Sequence of chain 1.D:
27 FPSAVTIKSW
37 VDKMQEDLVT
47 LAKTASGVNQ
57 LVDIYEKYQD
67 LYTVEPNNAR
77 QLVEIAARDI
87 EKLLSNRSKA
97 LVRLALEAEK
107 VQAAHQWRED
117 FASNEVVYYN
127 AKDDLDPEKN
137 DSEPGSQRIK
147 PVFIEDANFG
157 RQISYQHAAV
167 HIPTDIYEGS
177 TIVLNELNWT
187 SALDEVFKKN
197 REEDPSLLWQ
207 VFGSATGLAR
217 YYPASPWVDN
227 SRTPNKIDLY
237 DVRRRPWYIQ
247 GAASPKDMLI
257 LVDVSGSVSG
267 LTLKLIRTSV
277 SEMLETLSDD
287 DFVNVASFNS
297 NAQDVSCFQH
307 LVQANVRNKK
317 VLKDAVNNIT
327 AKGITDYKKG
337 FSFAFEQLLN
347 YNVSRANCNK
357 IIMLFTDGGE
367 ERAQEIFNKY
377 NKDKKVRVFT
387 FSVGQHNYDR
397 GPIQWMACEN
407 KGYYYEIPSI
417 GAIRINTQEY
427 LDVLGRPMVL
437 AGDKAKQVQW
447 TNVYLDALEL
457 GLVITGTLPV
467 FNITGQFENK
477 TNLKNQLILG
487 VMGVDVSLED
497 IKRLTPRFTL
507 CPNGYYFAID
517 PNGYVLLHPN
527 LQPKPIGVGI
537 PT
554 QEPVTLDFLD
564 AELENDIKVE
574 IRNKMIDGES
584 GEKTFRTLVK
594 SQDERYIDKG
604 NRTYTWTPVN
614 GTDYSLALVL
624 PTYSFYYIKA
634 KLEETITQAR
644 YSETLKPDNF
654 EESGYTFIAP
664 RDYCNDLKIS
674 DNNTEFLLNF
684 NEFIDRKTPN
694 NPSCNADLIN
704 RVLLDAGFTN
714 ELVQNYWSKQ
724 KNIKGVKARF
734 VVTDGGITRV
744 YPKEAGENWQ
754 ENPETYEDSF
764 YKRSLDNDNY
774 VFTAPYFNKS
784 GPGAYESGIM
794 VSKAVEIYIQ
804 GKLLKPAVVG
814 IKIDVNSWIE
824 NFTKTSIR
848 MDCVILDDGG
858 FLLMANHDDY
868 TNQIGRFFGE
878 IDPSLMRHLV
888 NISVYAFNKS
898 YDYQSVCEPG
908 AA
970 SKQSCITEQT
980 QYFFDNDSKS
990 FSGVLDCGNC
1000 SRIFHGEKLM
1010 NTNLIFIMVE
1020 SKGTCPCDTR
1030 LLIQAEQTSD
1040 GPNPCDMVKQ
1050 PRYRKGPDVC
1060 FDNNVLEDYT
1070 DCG

A protein and the small-molecule ligand that binds it are described below.
Small molecule (SMILES): CC(=O)N[C@H]1[C@H](O[C@H]2[C@H](O)[C@@H](NC(C)=O)CO[C@@H]2CO)O[C@H](CO)[C@@H](O)[C@@H]1O[C@@H]1O[C@H](CO)[C@@H](O)[C@H](O)[C@@H]1O

Binding-site contacts:
Ligand atom N2 contacts residue ASN824 of chain 1.D at 3.5 Å (h-bond).
Ligand atom C2 contacts residue ASN824 of chain 1.D at 2.5 Å.
Ligand atom C6 contacts residue THR46 of chain 1.D at 3.5 Å.
Ligand atom C6 contacts residue ASP43 of chain 1.D at 3.2 Å.
Ligand atom O5 contacts residue GLU823 of chain 1.D at 3.2 Å (salt-bridge).
Ligand atom C4 contacts residue ASP43 of chain 1.D at 3.3 Å.
Ligand atom C1 contacts residue ASN824 of chain 1.D at 1.4 Å.
Ligand atom C1 contacts residue SER820 of chain 1.D at 3.9 Å.
Ligand atom C2 contacts residue ASP43 of chain 1.D at 3.2 Å.
Ligand atom C7 contacts residue ASP43 of chain 1.D at 3.6 Å.
Ligand atom O7 contacts residue LEU47 of chain 1.D at 3.3 Å.
Ligand atom C3 contacts residue ASN824 of chain 1.D at 3.5 Å.
Ligand atom N2 contacts residue SER820 of chain 1.D at 3.2 Å (h-bond).
Ligand atom C5 contacts residue ASN824 of chain 1.D at 3.1 Å.
Ligand atom C7 contacts residue SER820 of chain 1.D at 3.9 Å.
Ligand atom O6 contacts residue THR50 of chain 1.D at 4.3 Å.
Ligand atom O4 contacts residue THR50 of chain 1.D at 4.2 Å.
Ligand atom C6 contacts residue LYS827 of chain 1.D at 3.9 Å.
Ligand atom O4 contacts residue ASP43 of chain 1.D at 3.9 Å.
Ligand atom C7 contacts residue LEU47 of chain 1.D at 3.6 Å (hydrophobic).
Ligand atom O5 contacts residue ASN824 of chain 1.D at 2.5 Å (h-bond).
Ligand atom O5 contacts residue ASP43 of chain 1.D at 2.8 Å (salt-bridge).
Ligand atom C1 contacts residue GLU823 of chain 1.D at 3.5 Å.
Ligand atom C8 contacts residue LEU47 of chain 1.D at 4.0 Å (hydrophobic).
Ligand atom C4 contacts residue ASN824 of chain 1.D at 3.3 Å.
Ligand atom C5 contacts residue ASP43 of chain 1.D at 3.4 Å.
Ligand atom O6 contacts residue THR46 of chain 1.D at 3.8 Å.
Ligand atom O7 contacts residue ASP43 of chain 1.D at 2.8 Å (salt-bridge).
Ligand atom O3 contacts residue LEU47 of chain 1.D at 3.3 Å.
Ligand atom C8 contacts residue SER820 of chain 1.D at 3.7 Å.
Ligand atom C2 contacts residue SER820 of chain 1.D at 4.1 Å.
Ligand atom C3 contacts residue ASP43 of chain 1.D at 3.6 Å.
Ligand atom O3 contacts residue ASP43 of chain 1.D at 3.1 Å (salt-bridge).
Ligand atom N2 contacts residue ASP43 of chain 1.D at 3.9 Å.
Ligand atom C8 contacts residue TRP821 of chain 1.D at 3.6 Å (hydrophobic).
Ligand atom O7 contacts residue LEU44 of chain 1.D at 3.7 Å.
Ligand atom C8 contacts residue ILE816 of chain 1.D at 3.8 Å (hydrophobic).
Ligand atom O6 contacts residue ASP43 of chain 1.D at 4.3 Å.
Ligand atom C6 contacts residue ASN824 of chain 1.D at 3.1 Å.
Ligand atom C1 contacts residue ASP43 of chain 1.D at 3.7 Å.